A small-molecule ligand and the protein it binds are described below.
Small molecule (SMILES): CC(=O)N[C@@H]1[C@@H](O)[C@H](O)[C@@H](CO)O[C@H]1O

Sequence of chain 1.A:
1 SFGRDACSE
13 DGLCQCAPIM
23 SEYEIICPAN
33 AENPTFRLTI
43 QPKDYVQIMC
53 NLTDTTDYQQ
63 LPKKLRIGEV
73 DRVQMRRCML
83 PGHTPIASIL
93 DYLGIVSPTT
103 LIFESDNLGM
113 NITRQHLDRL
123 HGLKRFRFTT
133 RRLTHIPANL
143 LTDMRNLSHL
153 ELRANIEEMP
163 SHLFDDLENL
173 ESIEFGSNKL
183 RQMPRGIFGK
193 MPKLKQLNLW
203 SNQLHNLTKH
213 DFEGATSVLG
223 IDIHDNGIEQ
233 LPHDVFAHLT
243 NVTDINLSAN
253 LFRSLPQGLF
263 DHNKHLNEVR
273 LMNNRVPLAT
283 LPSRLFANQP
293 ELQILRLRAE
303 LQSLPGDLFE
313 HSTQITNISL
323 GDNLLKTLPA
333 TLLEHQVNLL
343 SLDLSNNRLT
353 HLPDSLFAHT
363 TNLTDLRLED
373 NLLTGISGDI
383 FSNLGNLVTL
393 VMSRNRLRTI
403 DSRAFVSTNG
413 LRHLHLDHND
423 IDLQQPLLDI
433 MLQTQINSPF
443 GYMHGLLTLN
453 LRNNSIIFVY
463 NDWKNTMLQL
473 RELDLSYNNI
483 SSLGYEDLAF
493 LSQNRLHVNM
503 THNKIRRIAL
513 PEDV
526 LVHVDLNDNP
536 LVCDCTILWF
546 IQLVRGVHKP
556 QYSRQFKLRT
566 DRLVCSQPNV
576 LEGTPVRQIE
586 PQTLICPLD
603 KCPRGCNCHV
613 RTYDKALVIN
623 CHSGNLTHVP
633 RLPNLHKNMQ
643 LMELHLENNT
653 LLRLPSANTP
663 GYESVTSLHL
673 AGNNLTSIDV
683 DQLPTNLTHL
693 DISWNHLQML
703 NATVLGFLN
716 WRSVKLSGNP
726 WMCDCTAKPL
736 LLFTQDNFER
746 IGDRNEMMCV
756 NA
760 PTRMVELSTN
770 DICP

Binding-site contacts:
Ligand atom C8 contacts residue ASN481 of chain 1.A at 4.5 Å.
Ligand atom C2 contacts residue ILE459 of chain 1.A at 4.2 Å (hydrophobic).
Ligand atom N2 contacts residue ASN481 of chain 1.A at 3.0 Å (h-bond).
Ligand atom C5 contacts residue ASN481 of chain 1.A at 3.6 Å.
Ligand atom C3 contacts residue ASN481 of chain 1.A at 3.9 Å.
Ligand atom C2 contacts residue ASN481 of chain 1.A at 2.7 Å.
Ligand atom C7 contacts residue SER457 of chain 1.A at 4.3 Å.
Ligand atom C7 contacts residue ASN481 of chain 1.A at 3.4 Å.
Ligand atom N2 contacts residue SER457 of chain 1.A at 4.3 Å.
Ligand atom C8 contacts residue SER457 of chain 1.A at 3.4 Å.
Ligand atom O5 contacts residue ASN481 of chain 1.A at 2.5 Å (h-bond).
Ligand atom C1 contacts residue ASN481 of chain 1.A at 1.4 Å.
Ligand atom C4 contacts residue ASN481 of chain 1.A at 4.3 Å.
Ligand atom O7 contacts residue ASN481 of chain 1.A at 3.5 Å (h-bond).